Binding-site contacts:
Ligand atom N1 contacts residue THR187 of chain 1.C at 3.7 Å.
Ligand atom N1 contacts residue ASP96 of chain 1.C at 2.9 Å (salt-bridge).
Ligand atom F1 contacts residue ALA114 of chain 1.C at 2.9 Å.
Ligand atom C4 contacts residue MET101 of chain 1.C at 3.9 Å (hydrophobic).
Ligand atom C21 contacts residue LEU106 of chain 1.C at 3.8 Å (hydrophobic).
Ligand atom C6 contacts residue ASN54 of chain 1.C at 3.7 Å.
Ligand atom O2 contacts residue ALA58 of chain 1.C at 3.2 Å.
Ligand atom C9 contacts residue MET101 of chain 1.C at 3.5 Å (hydrophobic).
Ligand atom F2 contacts residue TYR142 of chain 1.C at 3.2 Å.
Ligand atom N4 contacts residue PHE141 of chain 1.C at 3.7 Å.
Ligand atom C19 contacts residue PHE141 of chain 1.C at 3.6 Å (hydrophobic).
Ligand atom C16 contacts residue PHE141 of chain 1.C at 3.6 Å (hydrophobic).
Ligand atom O2 contacts residue ASN54 of chain 1.C at 3.4 Å (h-bond).
Ligand atom N1 contacts residue ILE189 of chain 1.C at 3.7 Å.
Ligand atom C5 contacts residue MET101 of chain 1.C at 3.8 Å (hydrophobic).
Ligand atom C14 contacts residue LEU110 of chain 1.C at 3.6 Å (hydrophobic).
Ligand atom C7 contacts residue ASN54 of chain 1.C at 3.8 Å.
Ligand atom F3 contacts residue LEU110 of chain 1.C at 3.9 Å.
Ligand atom O1 contacts residue TYR142 of chain 1.C at 2.6 Å (h-bond).
Ligand atom N4 contacts residue LEU110 of chain 1.C at 3.5 Å.
Ligand atom C19 contacts residue TYR142 of chain 1.C at 3.6 Å (hydrophobic).
Ligand atom F1 contacts residue ASN109 of chain 1.C at 3.4 Å.
Ligand atom N3 contacts residue PHE141 of chain 1.C at 3.5 Å.
Ligand atom F3 contacts residue GLY138 of chain 1.C at 2.8 Å.
Ligand atom C2 contacts residue PHE141 of chain 1.C at 3.6 Å (hydrophobic).
Ligand atom C19 contacts residue ASN109 of chain 1.C at 3.4 Å.
Ligand atom N3 contacts residue LEU110 of chain 1.C at 3.8 Å.
Ligand atom C20 contacts residue TYR142 of chain 1.C at 3.3 Å (hydrophobic).
Ligand atom C1 contacts residue ASN54 of chain 1.C at 3.5 Å.
Ligand atom F2 contacts residue VAL139 of chain 1.C at 3.6 Å.
Ligand atom C1 contacts residue ILE189 of chain 1.C at 3.4 Å (hydrophobic).
Ligand atom C3 contacts residue ASN54 of chain 1.C at 3.5 Å.
Ligand atom F1 contacts residue LEU110 of chain 1.C at 3.7 Å.
Ligand atom C2 contacts residue ASN54 of chain 1.C at 3.2 Å.
Ligand atom C21 contacts residue TRP165 of chain 1.C at 3.3 Å (hydrophobic).
Ligand atom O1 contacts residue ASN109 of chain 1.C at 3.5 Å.
Ligand atom C20 contacts residue PHE141 of chain 1.C at 3.7 Å (hydrophobic).
Ligand atom C6 contacts residue MET101 of chain 1.C at 3.8 Å (hydrophobic).
Ligand atom C15 contacts residue PHE141 of chain 1.C at 3.6 Å (hydrophobic).
Ligand atom C10 contacts residue LEU110 of chain 1.C at 3.8 Å (hydrophobic).

Sequence of chain 1.C:
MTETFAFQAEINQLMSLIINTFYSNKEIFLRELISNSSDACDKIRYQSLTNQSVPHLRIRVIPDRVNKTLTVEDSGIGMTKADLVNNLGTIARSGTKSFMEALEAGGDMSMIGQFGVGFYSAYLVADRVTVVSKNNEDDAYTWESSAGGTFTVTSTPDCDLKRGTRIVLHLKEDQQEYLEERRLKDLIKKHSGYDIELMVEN

This protein binds this small molecule.
Small molecule (SMILES): CC1(C)CC(=O)c2c(C(F)(F)F)nn(-c3ccc(C(N)=O)c(NC4CCC(O)CC4)c3)c2C1